Binding-site contacts:
Ligand atom O3 contacts residue KCX201 of chain 1.B at 3.0 Å (h-bond).
Ligand atom O3 contacts residue CA1 of chain 1.K at 2.7 Å.
Ligand atom C2 contacts residue LYS175 of chain 1.B at 3.4 Å.
Ligand atom O7 contacts residue GLU60 of chain 2.B at 3.2 Å (salt-bridge).
Ligand atom C contacts residue CA1 of chain 1.K at 3.2 Å.
Ligand atom O2 contacts residue THR173 of chain 1.B at 3.1 Å (h-bond).
Ligand atom O4 contacts residue GLY380 of chain 1.B at 3.1 Å.
Ligand atom O1P contacts residue LYS175 of chain 1.B at 3.2 Å.
Ligand atom C contacts residue LYS175 of chain 1.B at 3.4 Å.
Ligand atom P2 contacts residue ARG295 of chain 1.B at 3.5 Å.
Ligand atom C1 contacts residue LYS334 of chain 1.B at 3.5 Å.
Ligand atom O5P contacts residue HIS327 of chain 1.B at 2.5 Å (h-bond).
Ligand atom O6 contacts residue LYS177 of chain 1.B at 2.7 Å (salt-bridge).
Ligand atom O6 contacts residue LYS175 of chain 1.B at 3.1 Å (salt-bridge).
Ligand atom O6P contacts residue ARG295 of chain 1.B at 3.0 Å (salt-bridge).
Ligand atom O3P contacts residue LYS334 of chain 1.B at 2.9 Å (salt-bridge).
Ligand atom O5 contacts residue LEU335 of chain 1.B at 3.1 Å.
Ligand atom P1 contacts residue THR65 of chain 2.B at 3.5 Å.
Ligand atom O2 contacts residue CA1 of chain 1.K at 2.6 Å.
Ligand atom O6 contacts residue ASN123 of chain 2.B at 3.4 Å (h-bond).
Ligand atom O3P contacts residue GLY380 of chain 1.B at 3.3 Å.
Ligand atom O7 contacts residue LYS334 of chain 1.B at 2.8 Å (salt-bridge).
Ligand atom O4P contacts residue ARG295 of chain 1.B at 2.7 Å (salt-bridge).
Ligand atom O1 contacts residue LYS175 of chain 1.B at 3.0 Å (salt-bridge).
Ligand atom O3P contacts residue GLY381 of chain 1.B at 2.9 Å (h-bond).
Ligand atom O1P contacts residue GLY403 of chain 1.B at 3.4 Å.
Ligand atom C2 contacts residue CA1 of chain 1.K at 3.2 Å.
Ligand atom O4 contacts residue SER379 of chain 1.B at 2.9 Å (h-bond).
Ligand atom O2P contacts residue GLY403 of chain 1.B at 2.5 Å (h-bond).
Ligand atom O2 contacts residue LYS175 of chain 1.B at 2.8 Å (salt-bridge).
Ligand atom O3P contacts residue TRP66 of chain 2.B at 3.5 Å.
Ligand atom O3P contacts residue THR65 of chain 2.B at 3.6 Å (h-bond).
Ligand atom O3 contacts residue HIS294 of chain 1.B at 3.1 Å (h-bond).
Ligand atom O6 contacts residue CA1 of chain 1.K at 2.6 Å.
Ligand atom C5 contacts residue ASN123 of chain 2.B at 3.5 Å.
Ligand atom O5P contacts residue SER379 of chain 1.B at 3.4 Å (h-bond).
Ligand atom O1P contacts residue GLY404 of chain 1.B at 2.5 Å (h-bond).
Ligand atom P1 contacts residue GLY404 of chain 1.B at 3.5 Å.
Ligand atom C3 contacts residue CA1 of chain 1.K at 3.5 Å.
Ligand atom O1P contacts residue THR65 of chain 2.B at 2.7 Å (h-bond).

Sequence of chain 1.B:
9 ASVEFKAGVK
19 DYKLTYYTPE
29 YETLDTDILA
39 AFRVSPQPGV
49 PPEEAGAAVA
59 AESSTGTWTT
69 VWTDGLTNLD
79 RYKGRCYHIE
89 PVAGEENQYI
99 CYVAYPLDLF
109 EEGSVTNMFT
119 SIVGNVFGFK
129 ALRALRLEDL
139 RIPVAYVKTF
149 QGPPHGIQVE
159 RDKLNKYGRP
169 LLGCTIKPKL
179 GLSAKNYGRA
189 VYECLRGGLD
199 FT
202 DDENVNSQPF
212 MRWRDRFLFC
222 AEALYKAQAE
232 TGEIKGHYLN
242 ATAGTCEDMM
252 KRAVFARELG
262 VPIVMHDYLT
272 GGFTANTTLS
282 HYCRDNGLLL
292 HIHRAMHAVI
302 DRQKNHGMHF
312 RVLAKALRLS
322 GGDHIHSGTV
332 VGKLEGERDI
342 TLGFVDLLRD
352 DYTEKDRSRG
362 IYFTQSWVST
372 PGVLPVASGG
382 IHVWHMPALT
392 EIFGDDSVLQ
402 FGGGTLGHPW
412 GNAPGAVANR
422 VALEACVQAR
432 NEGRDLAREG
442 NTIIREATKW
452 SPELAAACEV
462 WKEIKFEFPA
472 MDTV

This small molecule binds to this protein.
Small molecule (SMILES): O=C(O)[C@@](O)(COP(=O)(O)O)[C@H](O)[C@H](O)COP(=O)(O)O

Sequence of chain 2.B:
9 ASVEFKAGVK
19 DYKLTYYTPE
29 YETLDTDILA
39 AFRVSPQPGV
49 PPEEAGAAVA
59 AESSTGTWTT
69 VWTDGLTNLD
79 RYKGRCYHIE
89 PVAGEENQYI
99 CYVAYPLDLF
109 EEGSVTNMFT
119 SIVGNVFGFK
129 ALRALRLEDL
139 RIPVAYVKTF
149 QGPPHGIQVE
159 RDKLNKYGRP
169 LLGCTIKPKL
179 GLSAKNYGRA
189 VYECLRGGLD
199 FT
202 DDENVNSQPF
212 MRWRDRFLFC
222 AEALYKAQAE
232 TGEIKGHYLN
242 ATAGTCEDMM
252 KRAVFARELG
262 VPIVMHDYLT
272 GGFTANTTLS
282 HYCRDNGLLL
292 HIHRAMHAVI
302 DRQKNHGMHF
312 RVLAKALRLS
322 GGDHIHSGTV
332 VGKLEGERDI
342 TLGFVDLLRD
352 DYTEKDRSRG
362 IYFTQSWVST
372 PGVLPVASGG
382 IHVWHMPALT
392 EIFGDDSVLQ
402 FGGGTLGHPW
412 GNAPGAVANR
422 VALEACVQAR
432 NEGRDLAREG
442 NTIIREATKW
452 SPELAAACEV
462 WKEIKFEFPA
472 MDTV